Sequence of chain 1.G:
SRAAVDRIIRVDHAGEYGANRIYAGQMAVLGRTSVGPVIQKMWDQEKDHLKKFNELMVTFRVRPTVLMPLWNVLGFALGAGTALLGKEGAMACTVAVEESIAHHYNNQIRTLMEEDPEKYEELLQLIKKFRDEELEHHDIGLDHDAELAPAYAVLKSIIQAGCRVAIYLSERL

Sequence of chain 1.A:
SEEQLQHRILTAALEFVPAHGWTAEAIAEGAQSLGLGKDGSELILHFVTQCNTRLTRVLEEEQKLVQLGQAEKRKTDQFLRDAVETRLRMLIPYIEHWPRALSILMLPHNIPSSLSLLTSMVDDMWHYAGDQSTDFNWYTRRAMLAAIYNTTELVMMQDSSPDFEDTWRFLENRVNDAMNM

A protein and the small-molecule ligand that binds it are described below.
Small molecule (SMILES): CC(C)=CCCC(C)=CCC/C(C)=C/CC/C(C)=C/CCC(C)=CCC/C(C)=C/CCC(C)=CCCC(C)=CCc1ccccc1O

Binding-site contacts:
Ligand atom C10 contacts residue LEU122 of chain 1.H at 3.7 Å (hydrophobic).
Ligand atom C16 contacts residue ILE203 of chain 1.H at 4.0 Å (hydrophobic).
Ligand atom C27 contacts residue GLY125 of chain 1.H at 4.0 Å.
Ligand atom C26 contacts residue MET208 of chain 1.A at 3.9 Å (hydrophobic).
Ligand atom C14 contacts residue GLY206 of chain 1.H at 3.8 Å.
Ligand atom C23 contacts residue LEU199 of chain 1.H at 4.0 Å (hydrophobic).
Ligand atom O contacts residue ILE66 of chain 1.H at 3.9 Å.
Ligand atom C29 contacts residue LEU122 of chain 1.H at 4.0 Å (hydrophobic).
Ligand atom C3 contacts residue TRP115 of chain 1.H at 3.5 Å (hydrophobic).
Ligand atom C30 contacts residue ILE213 of chain 1.A at 3.8 Å (hydrophobic).
Ligand atom C31 contacts residue LEU122 of chain 1.H at 3.9 Å (hydrophobic).
Ligand atom C18 contacts residue ILE203 of chain 1.H at 3.6 Å (hydrophobic).
Ligand atom C5 contacts residue ILE211 of chain 1.H at 3.6 Å (hydrophobic).
Ligand atom O contacts residue CYS207 of chain 1.H at 3.4 Å (h-bond).
Ligand atom C3 contacts residue ALA58 of chain 1.H at 3.9 Å (hydrophobic).
Ligand atom C9 contacts residue LEU118 of chain 1.H at 3.9 Å (hydrophobic).
Ligand atom C7 contacts residue TRP115 of chain 1.H at 4.0 Å (hydrophobic).
Ligand atom C30 contacts residue ALA121 of chain 1.H at 3.7 Å (hydrophobic).
Ligand atom C33 contacts residue LEU122 of chain 1.H at 3.8 Å (hydrophobic).
Ligand atom C13 contacts residue GLY206 of chain 1.H at 3.6 Å.
Ligand atom C21 contacts residue LEU199 of chain 1.H at 3.9 Å (hydrophobic).
Ligand atom C12 contacts residue GLY206 of chain 1.H at 3.6 Å.
Ligand atom C7 contacts residue GLY62 of chain 1.H at 3.7 Å.
Ligand atom C10 contacts residue GLY119 of chain 1.H at 3.7 Å.
Ligand atom C18 contacts residue LEU122 of chain 1.H at 3.9 Å (hydrophobic).
Ligand atom C11 contacts residue LEU118 of chain 1.H at 4.0 Å (hydrophobic).
Ligand atom C33 contacts residue LEU118 of chain 1.H at 3.6 Å (hydrophobic).
Ligand atom C4 contacts residue ALA210 of chain 1.H at 3.9 Å (hydrophobic).
Ligand atom C5 contacts residue ALA210 of chain 1.H at 3.9 Å (hydrophobic).
Ligand atom C15 contacts residue GLY206 of chain 1.H at 3.9 Å.
Ligand atom C31 contacts residue ALA121 of chain 1.H at 4.0 Å (hydrophobic).
Ligand atom C25 contacts residue LEU129 of chain 1.H at 3.9 Å (hydrophobic).
Ligand atom C28 contacts residue LEU122 of chain 1.H at 3.9 Å (hydrophobic).
Ligand atom C8 contacts residue TRP115 of chain 1.H at 3.6 Å (hydrophobic).
Ligand atom C25 contacts residue GLY125 of chain 1.H at 4.0 Å.
Ligand atom C13 contacts residue CYS207 of chain 1.H at 3.8 Å (hydrophobic).
Ligand atom C2 contacts residue GLY62 of chain 1.H at 3.9 Å.
Ligand atom C10 contacts residue LEU118 of chain 1.H at 3.6 Å (hydrophobic).
Ligand atom C4 contacts residue ALA58 of chain 1.H at 3.6 Å (hydrophobic).
Ligand atom C5 contacts residue GLY59 of chain 1.H at 3.9 Å.

Sequence of chain 1.H:
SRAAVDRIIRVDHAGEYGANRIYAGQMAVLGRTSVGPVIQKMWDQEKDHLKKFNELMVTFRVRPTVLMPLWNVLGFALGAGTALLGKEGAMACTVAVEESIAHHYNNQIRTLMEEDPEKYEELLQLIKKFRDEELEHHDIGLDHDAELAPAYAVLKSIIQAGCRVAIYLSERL